Sequence of chain 1.A:
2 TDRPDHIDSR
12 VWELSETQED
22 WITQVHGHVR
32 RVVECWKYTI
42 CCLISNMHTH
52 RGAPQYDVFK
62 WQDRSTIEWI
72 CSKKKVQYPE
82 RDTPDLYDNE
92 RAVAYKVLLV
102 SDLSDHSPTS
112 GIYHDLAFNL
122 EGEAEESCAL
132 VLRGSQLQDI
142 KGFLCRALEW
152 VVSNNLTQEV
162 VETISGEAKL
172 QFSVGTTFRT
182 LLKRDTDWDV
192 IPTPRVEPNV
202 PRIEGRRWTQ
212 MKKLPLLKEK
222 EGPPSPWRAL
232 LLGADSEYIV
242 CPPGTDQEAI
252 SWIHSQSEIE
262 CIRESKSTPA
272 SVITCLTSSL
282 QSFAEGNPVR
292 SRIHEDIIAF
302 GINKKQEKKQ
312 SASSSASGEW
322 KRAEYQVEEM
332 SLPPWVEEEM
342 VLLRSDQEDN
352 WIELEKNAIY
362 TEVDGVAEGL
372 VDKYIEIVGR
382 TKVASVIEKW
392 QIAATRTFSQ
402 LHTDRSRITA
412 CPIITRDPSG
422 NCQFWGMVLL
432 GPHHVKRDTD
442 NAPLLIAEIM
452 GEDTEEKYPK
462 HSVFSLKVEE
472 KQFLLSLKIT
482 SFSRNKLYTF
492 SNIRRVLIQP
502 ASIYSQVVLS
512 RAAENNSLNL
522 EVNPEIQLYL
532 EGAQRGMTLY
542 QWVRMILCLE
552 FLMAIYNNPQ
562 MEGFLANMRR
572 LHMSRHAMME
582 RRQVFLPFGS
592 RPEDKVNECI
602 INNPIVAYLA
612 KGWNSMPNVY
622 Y

Sequence of chain 1.B:
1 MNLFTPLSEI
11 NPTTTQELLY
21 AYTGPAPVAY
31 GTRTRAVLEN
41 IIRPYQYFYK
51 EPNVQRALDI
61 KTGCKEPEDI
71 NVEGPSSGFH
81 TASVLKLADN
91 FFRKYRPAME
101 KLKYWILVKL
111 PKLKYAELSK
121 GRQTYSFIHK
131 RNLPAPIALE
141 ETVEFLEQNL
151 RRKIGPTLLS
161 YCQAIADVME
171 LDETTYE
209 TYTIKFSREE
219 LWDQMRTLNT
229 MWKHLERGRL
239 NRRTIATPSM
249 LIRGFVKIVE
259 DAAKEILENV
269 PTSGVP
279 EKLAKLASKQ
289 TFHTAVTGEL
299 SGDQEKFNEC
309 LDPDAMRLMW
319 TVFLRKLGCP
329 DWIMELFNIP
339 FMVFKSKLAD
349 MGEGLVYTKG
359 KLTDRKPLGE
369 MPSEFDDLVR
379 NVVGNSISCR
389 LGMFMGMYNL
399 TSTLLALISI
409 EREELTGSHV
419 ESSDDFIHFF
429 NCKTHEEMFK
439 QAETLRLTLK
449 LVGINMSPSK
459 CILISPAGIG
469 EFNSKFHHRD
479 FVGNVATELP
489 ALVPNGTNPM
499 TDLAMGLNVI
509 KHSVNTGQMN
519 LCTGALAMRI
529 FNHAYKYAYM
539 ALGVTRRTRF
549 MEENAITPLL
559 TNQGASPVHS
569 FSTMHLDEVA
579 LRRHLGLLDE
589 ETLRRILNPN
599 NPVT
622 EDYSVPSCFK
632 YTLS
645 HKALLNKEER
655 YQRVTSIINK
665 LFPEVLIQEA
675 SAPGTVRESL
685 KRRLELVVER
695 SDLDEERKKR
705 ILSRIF

Binding-site contacts:
Ligand atom C14 contacts residue G1 of chain 1.D at 2.7 Å.
Ligand atom O16 contacts residue SER268 of chain 1.A at 4.0 Å.
Ligand atom O9 contacts residue A9 of chain 1.D at 3.9 Å.
Ligand atom P2 contacts residue G1 of chain 1.D at 3.3 Å.
Ligand atom P2 contacts residue LYS309 of chain 1.A at 4.0 Å.
Ligand atom N7 contacts residue G1 of chain 1.D at 3.7 Å.
Ligand atom O9 contacts residue LYS309 of chain 1.A at 3.5 Å (salt-bridge).
Ligand atom O8 contacts residue LYS359 of chain 1.B at 3.0 Å (salt-bridge).
Ligand atom O9 contacts residue G1 of chain 1.D at 2.9 Å (h-bond).
Ligand atom N10 contacts residue G1 of chain 1.D at 3.7 Å.
Ligand atom N7 contacts residue A9 of chain 1.D at 3.7 Å.
Ligand atom O17 contacts residue G1 of chain 1.D at 3.8 Å.
Ligand atom O11 contacts residue G1 of chain 1.D at 3.5 Å (h-bond).
Ligand atom O17 contacts residue SER268 of chain 1.A at 3.0 Å (h-bond).
Ligand atom N8 contacts residue G1 of chain 1.D at 3.9 Å.
Ligand atom C19 contacts residue G1 of chain 1.D at 4.0 Å.
Ligand atom O7 contacts residue LYS309 of chain 1.A at 3.6 Å (salt-bridge).
Ligand atom N7 contacts residue LYS305 of chain 1.A at 3.3 Å.
Ligand atom C18 contacts residue G1 of chain 1.D at 3.8 Å.
Ligand atom O13 contacts residue LYS309 of chain 1.A at 3.0 Å (salt-bridge).
Ligand atom C13 contacts residue G1 of chain 1.D at 3.6 Å.
Ligand atom N8 contacts residue GLY302 of chain 1.A at 3.8 Å.
Ligand atom C18 contacts residue LYS305 of chain 1.A at 3.9 Å.
Ligand atom C17 contacts residue LYS305 of chain 1.A at 3.8 Å.
Ligand atom O17 contacts residue LYS267 of chain 1.A at 3.9 Å.
Ligand atom P3 contacts residue LYS309 of chain 1.A at 3.8 Å.
Ligand atom O16 contacts residue G1 of chain 1.D at 1.6 Å.
Ligand atom N8 contacts residue A9 of chain 1.D at 3.1 Å (h-bond).
Ligand atom C21 contacts residue G1 of chain 1.D at 3.8 Å.
Ligand atom C19 contacts residue GLY302 of chain 1.A at 3.8 Å.
Ligand atom C17 contacts residue G1 of chain 1.D at 3.9 Å.
Ligand atom C22 contacts residue SER268 of chain 1.A at 3.2 Å.
Ligand atom N9 contacts residue GLY302 of chain 1.A at 3.4 Å.
Ligand atom C15 contacts residue G1 of chain 1.D at 3.3 Å.
Ligand atom C20 contacts residue GLY302 of chain 1.A at 3.9 Å.
Ligand atom C20 contacts residue ILE480 of chain 1.A at 3.6 Å (hydrophobic).
Ligand atom C12 contacts residue G1 of chain 1.D at 3.2 Å.
Ligand atom C22 contacts residue LYS267 of chain 1.A at 3.8 Å.
Ligand atom O10 contacts residue G1 of chain 1.D at 3.0 Å (h-bond).
Ligand atom O12 contacts residue LYS309 of chain 1.A at 3.5 Å (salt-bridge).

The protein below binds the small molecule below.
Small molecule (SMILES): CO[C@@H]1[C@H](O)[C@@H](COP(=O)(O)OP(=O)(O)OP(=O)(O)OC[C@H]2O[C@@H]([n+]3cn(C)c4c(=O)[nH]c(N)nc43)[C@H](O)[C@@H]2O)O[C@H]1n1cnc2c(N)ncnc21